The small molecule below binds the protein below.
Small molecule (SMILES): NC(=[NH2+])NCCC[C@H](NC(=O)[C@H](Cc1ccccc1)NC(=O)[C@H](N)Cc1ccccc1)[C@H](O)CCl

Binding-site contacts:
Ligand atom CG2 contacts residue LYS189 of chain 1.A at 3.6 Å.
Ligand atom C2 contacts residue SER192 of chain 1.A at 1.4 Å.
Ligand atom CD1 contacts residue GLY213 of chain 1.A at 3.4 Å.
Ligand atom CG contacts residue GLY213 of chain 1.A at 3.6 Å.
Ligand atom C3 contacts residue SER192 of chain 1.A at 2.3 Å.
Ligand atom O contacts residue TRP212 of chain 1.A at 3.0 Å.
Ligand atom CZ1 contacts residue THR86 of chain 1.A at 3.3 Å.
Ligand atom NH1 contacts residue ASP186 of chain 1.A at 2.7 Å (salt-bridge).
Ligand atom CB2 contacts residue SER192 of chain 1.A at 2.8 Å.
Ligand atom NH2 contacts residue GLY215 of chain 1.A at 3.5 Å (h-bond).
Ligand atom CA2 contacts residue SER192 of chain 1.A at 2.5 Å.
Ligand atom O contacts residue GLY213 of chain 1.A at 3.0 Å (h-bond).
Ligand atom NE contacts residue TRP212 of chain 1.A at 3.2 Å.
Ligand atom N contacts residue GLY213 of chain 1.A at 3.0 Å (h-bond).
Ligand atom C3 contacts residue HIS41 of chain 1.A at 1.5 Å.
Ligand atom NH1 contacts residue SER187 of chain 1.A at 2.9 Å (h-bond).
Ligand atom CE11 contacts residue THR86 of chain 1.A at 2.8 Å.
Ligand atom NH2 contacts residue GLY213 of chain 1.A at 3.2 Å.
Ligand atom C2 contacts residue HIS41 of chain 1.A at 2.7 Å.
Ligand atom N2 contacts residue SER192 of chain 1.A at 3.3 Å (h-bond).
Ligand atom CZ1 contacts residue GLY85 of chain 1.A at 3.3 Å.
Ligand atom CA2 contacts residue SER211 of chain 1.A at 3.6 Å.
Ligand atom CE2 contacts residue TRP212 of chain 1.A at 3.0 Å (hydrophobic).
Ligand atom CG2 contacts residue CYS188 of chain 1.A at 3.6 Å (hydrophobic).
Ligand atom O2 contacts residue SER192 of chain 1.A at 2.2 Å (h-bond).
Ligand atom NH2 contacts residue ASP186 of chain 1.A at 3.6 Å (salt-bridge).
Ligand atom N2 contacts residue SER211 of chain 1.A at 2.8 Å (h-bond).
Ligand atom CZ contacts residue TRP212 of chain 1.A at 3.1 Å (hydrophobic).
Ligand atom CE2 contacts residue THR87 of chain 1.A at 3.6 Å.
Ligand atom CB2 contacts residue SER211 of chain 1.A at 3.5 Å.
Ligand atom CZ2 contacts residue ASP186 of chain 1.A at 3.6 Å.
Ligand atom NE contacts residue GLY213 of chain 1.A at 3.6 Å (h-bond).
Ligand atom CE21 contacts residue GLY85 of chain 1.A at 3.6 Å.
Ligand atom N2 contacts residue HIS41 of chain 1.A at 2.9 Å (h-bond).
Ligand atom CA2 contacts residue HIS41 of chain 1.A at 3.3 Å.
Ligand atom C1 contacts residue HIS41 of chain 1.A at 3.4 Å.
Ligand atom CE1 contacts residue GLY213 of chain 1.A at 3.5 Å.
Ligand atom O2 contacts residue GLY190 of chain 1.A at 3.4 Å (h-bond).
Ligand atom CZ2 contacts residue TRP212 of chain 1.A at 3.5 Å (hydrophobic).
Ligand atom CB1 contacts residue HIS41 of chain 1.A at 3.4 Å.

Sequence of chain 1.A:
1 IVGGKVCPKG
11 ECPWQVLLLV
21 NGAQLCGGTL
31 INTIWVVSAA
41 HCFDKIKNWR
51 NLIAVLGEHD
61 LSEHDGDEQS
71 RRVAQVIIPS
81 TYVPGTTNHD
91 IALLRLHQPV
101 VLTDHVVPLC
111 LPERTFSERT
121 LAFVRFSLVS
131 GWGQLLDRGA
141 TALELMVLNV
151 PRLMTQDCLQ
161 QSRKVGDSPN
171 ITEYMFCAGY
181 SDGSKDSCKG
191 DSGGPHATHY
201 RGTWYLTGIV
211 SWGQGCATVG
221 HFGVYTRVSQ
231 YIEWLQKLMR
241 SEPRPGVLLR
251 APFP